Sequence of chain 1.D:
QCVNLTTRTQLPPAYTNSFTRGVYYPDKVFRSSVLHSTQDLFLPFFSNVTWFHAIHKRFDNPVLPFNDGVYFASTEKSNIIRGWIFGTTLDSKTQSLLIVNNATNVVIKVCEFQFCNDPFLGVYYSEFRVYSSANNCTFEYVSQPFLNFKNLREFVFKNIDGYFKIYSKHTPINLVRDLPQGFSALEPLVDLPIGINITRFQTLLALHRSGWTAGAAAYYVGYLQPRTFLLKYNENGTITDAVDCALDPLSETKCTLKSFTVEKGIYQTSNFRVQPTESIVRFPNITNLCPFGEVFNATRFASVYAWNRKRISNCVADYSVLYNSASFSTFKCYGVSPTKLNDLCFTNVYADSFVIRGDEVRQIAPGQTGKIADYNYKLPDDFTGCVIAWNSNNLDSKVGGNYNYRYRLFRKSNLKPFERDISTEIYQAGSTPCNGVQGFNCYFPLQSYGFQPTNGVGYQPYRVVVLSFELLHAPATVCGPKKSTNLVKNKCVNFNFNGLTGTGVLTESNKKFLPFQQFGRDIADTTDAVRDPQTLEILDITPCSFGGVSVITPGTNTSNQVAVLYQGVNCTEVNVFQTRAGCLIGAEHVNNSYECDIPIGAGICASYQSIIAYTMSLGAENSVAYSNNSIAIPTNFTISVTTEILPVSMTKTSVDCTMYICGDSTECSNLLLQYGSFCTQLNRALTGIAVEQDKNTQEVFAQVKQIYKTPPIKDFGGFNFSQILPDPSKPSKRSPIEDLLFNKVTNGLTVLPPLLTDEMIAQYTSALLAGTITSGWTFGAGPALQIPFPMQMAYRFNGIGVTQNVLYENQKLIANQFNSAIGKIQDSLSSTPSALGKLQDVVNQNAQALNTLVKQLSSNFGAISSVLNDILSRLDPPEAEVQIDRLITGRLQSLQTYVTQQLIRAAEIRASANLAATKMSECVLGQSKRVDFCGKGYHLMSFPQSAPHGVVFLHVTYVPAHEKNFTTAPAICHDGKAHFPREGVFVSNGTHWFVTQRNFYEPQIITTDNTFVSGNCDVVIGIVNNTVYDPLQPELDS

This protein binds this small molecule.
Small molecule (SMILES): CC(=O)N[C@@H]1[C@@H](O)[C@H](O)[C@@H](CO)O[C@H]1O

Binding-site contacts:
Ligand atom O5 contacts residue ASN122 of chain 1.D at 2.4 Å (h-bond).
Ligand atom C6 contacts residue VAL127 of chain 1.D at 3.7 Å (hydrophobic).
Ligand atom N2 contacts residue THR124 of chain 1.D at 3.3 Å (h-bond).
Ligand atom C4 contacts residue ASN122 of chain 1.D at 4.2 Å.
Ligand atom C5 contacts residue ASN122 of chain 1.D at 3.7 Å.
Ligand atom C3 contacts residue ASN122 of chain 1.D at 3.8 Å.
Ligand atom C1 contacts residue ASN122 of chain 1.D at 1.4 Å.
Ligand atom C3 contacts residue ASN125 of chain 1.D at 4.5 Å.
Ligand atom C5 contacts residue VAL127 of chain 1.D at 4.1 Å (hydrophobic).
Ligand atom C8 contacts residue ASN122 of chain 1.D at 4.5 Å.
Ligand atom O6 contacts residue VAL127 of chain 1.D at 4.4 Å.
Ligand atom C3 contacts residue THR124 of chain 1.D at 4.0 Å.
Ligand atom C7 contacts residue ASN122 of chain 1.D at 3.4 Å.
Ligand atom C5 contacts residue ASN125 of chain 1.D at 4.2 Å.
Ligand atom C2 contacts residue THR124 of chain 1.D at 3.8 Å.
Ligand atom N2 contacts residue ASN122 of chain 1.D at 2.9 Å (h-bond).
Ligand atom C8 contacts residue THR124 of chain 1.D at 3.8 Å.
Ligand atom C1 contacts residue ASN125 of chain 1.D at 3.8 Å.
Ligand atom O5 contacts residue ASN125 of chain 1.D at 4.3 Å.
Ligand atom C8 contacts residue ALA123 of chain 1.D at 4.1 Å (hydrophobic).
Ligand atom C2 contacts residue ASN122 of chain 1.D at 2.4 Å.
Ligand atom O7 contacts residue ASN122 of chain 1.D at 3.5 Å (h-bond).
Ligand atom O5 contacts residue VAL127 of chain 1.D at 4.2 Å.
Ligand atom C7 contacts residue THR124 of chain 1.D at 4.3 Å.
Ligand atom C1 contacts residue THR124 of chain 1.D at 3.5 Å.